Binding-site contacts:
Ligand atom CA contacts residue SER77 of chain 1.A at 3.4 Å.
Ligand atom CE2 contacts residue TRP147 of chain 1.A at 3.6 Å (hydrophobic).
Ligand atom N contacts residue ASN70 of chain 1.A at 3.1 Å (h-bond).
Ligand atom O contacts residue THR143 of chain 1.A at 2.8 Å (h-bond).
Ligand atom CD contacts residue TYR7 of chain 1.A at 3.6 Å (hydrophobic).
Ligand atom OD2 contacts residue TYR74 of chain 1.A at 3.1 Å (h-bond).
Ligand atom CB contacts residue SER77 of chain 1.A at 3.6 Å.
Ligand atom CG contacts residue TYR74 of chain 1.A at 3.5 Å (hydrophobic).
Ligand atom O contacts residue TRP147 of chain 1.A at 2.8 Å (h-bond).
Ligand atom CD1 contacts residue ASN63 of chain 1.A at 3.5 Å.
Ligand atom CD contacts residue TYR99 of chain 1.A at 3.0 Å (hydrophobic).
Ligand atom CB contacts residue ASN70 of chain 1.A at 3.0 Å.
Ligand atom CG contacts residue GLU76 of chain 1.A at 3.4 Å.
Ligand atom CD1 contacts residue SER77 of chain 1.A at 3.2 Å.
Ligand atom CE2 contacts residue SER116 of chain 1.A at 3.6 Å.
Ligand atom CG contacts residue PHE67 of chain 1.A at 3.6 Å (hydrophobic).
Ligand atom CB contacts residue TYR9 of chain 1.A at 3.5 Å (hydrophobic).
Ligand atom CD contacts residue TYR159 of chain 1.A at 3.5 Å (hydrophobic).
Ligand atom N contacts residue TYR7 of chain 1.A at 2.8 Å (h-bond).
Ligand atom CA contacts residue ASN70 of chain 1.A at 3.5 Å.
Ligand atom N contacts residue SER77 of chain 1.A at 3.0 Å (h-bond).
Ligand atom O contacts residue TYR84 of chain 1.A at 2.9 Å (h-bond).
Ligand atom N contacts residue TYR171 of chain 1.A at 2.8 Å (h-bond).
Ligand atom CD2 contacts residue TRP167 of chain 1.A at 3.3 Å (hydrophobic).
Ligand atom O contacts residue ILE66 of chain 1.A at 3.6 Å.
Ligand atom OH contacts residue ARG97 of chain 1.A at 3.4 Å (salt-bridge).
Ligand atom CD contacts residue ASN63 of chain 1.A at 3.3 Å.
Ligand atom CZ contacts residue SER116 of chain 1.A at 3.6 Å.
Ligand atom OD1 contacts residue ARG97 of chain 1.A at 3.4 Å (salt-bridge).
Ligand atom CD2 contacts residue ARG62 of chain 1.A at 3.4 Å.
Ligand atom CB contacts residue TYR99 of chain 1.A at 3.1 Å (hydrophobic).
Ligand atom CA contacts residue TYR7 of chain 1.A at 3.3 Å (hydrophobic).
Ligand atom C contacts residue TYR7 of chain 1.A at 3.5 Å (hydrophobic).
Ligand atom O contacts residue ASN70 of chain 1.A at 3.3 Å (h-bond).
Ligand atom CA contacts residue TYR99 of chain 1.A at 3.6 Å (hydrophobic).
Ligand atom O contacts residue TYR159 of chain 1.A at 2.7 Å (h-bond).
Ligand atom C contacts residue TYR84 of chain 1.A at 3.4 Å (hydrophobic).
Ligand atom O contacts residue THR73 of chain 1.A at 3.0 Å (h-bond).
Ligand atom OH contacts residue SER116 of chain 1.A at 2.8 Å (h-bond).
Ligand atom O contacts residue LYS146 of chain 1.A at 3.5 Å.

The protein below binds the small molecule below.
Small molecule (SMILES): CC[C@H](C)[C@H](NC(=O)[C@H](CC(=O)O)NC(=O)[C@H](CC(C)C)NC(=O)[C@@H]1CCCN1C(=O)[C@@H]1CCCN1C(=O)[C@@H](N)CC(C)C)C(=O)N[C@H](C(=O)N1CCC[C@H]1C(=O)N[C@H](C=O)Cc1ccc(O)cc1)[C@@H](C)O

Sequence of chain 1.A:
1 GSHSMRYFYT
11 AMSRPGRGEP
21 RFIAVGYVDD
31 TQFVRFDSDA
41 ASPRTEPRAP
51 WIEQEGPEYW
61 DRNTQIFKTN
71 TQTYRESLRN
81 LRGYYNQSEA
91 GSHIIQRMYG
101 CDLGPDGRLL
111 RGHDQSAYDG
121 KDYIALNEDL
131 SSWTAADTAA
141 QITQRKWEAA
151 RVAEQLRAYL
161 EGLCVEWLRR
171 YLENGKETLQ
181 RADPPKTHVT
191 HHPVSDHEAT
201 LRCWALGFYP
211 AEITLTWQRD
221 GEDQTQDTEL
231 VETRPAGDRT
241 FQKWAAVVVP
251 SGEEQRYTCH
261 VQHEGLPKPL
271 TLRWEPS